Sequence of chain 1.C:
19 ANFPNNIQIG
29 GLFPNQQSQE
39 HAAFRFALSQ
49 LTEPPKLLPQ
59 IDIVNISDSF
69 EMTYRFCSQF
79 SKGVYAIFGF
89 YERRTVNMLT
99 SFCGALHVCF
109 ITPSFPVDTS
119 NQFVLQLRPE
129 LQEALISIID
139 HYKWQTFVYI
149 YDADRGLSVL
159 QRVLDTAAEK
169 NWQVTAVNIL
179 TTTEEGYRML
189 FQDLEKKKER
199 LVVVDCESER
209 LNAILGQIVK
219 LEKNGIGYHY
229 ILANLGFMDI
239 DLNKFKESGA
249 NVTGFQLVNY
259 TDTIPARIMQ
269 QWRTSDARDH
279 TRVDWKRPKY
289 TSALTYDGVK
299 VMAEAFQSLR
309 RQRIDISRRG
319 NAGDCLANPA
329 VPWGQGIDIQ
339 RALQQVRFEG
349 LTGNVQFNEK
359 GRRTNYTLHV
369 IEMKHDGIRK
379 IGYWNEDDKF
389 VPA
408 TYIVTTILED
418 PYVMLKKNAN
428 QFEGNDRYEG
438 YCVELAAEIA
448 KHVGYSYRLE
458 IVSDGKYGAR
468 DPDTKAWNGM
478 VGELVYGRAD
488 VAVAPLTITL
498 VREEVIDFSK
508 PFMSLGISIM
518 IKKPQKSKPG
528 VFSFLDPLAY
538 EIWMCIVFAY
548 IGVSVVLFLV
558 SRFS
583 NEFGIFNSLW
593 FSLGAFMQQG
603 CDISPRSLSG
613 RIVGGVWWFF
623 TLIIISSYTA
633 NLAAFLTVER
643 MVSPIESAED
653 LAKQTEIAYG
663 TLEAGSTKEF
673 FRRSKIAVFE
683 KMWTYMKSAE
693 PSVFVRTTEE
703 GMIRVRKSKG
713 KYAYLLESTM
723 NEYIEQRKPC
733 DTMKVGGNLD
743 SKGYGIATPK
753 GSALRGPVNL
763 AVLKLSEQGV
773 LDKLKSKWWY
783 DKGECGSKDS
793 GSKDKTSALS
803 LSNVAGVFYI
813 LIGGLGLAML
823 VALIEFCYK

Binding-site contacts:
Ligand atom OAA contacts residue THR494 of chain 1.C at 3.6 Å (h-bond).
Ligand atom FAF contacts residue ASP417 of chain 1.C at 3.6 Å.
Ligand atom FAG contacts residue GLU719 of chain 1.C at 3.0 Å.
Ligand atom CAO contacts residue SER668 of chain 1.C at 4.0 Å.
Ligand atom CAI contacts residue GLU719 of chain 1.C at 4.0 Å.
Ligand atom CAJ contacts residue TYR464 of chain 1.C at 3.2 Å (hydrophobic).
Ligand atom NAP contacts residue TYR464 of chain 1.C at 3.4 Å.
Ligand atom CAV contacts residue TYR464 of chain 1.C at 3.4 Å (hydrophobic).
Ligand atom FAH contacts residue ASP417 of chain 1.C at 2.4 Å.
Ligand atom FAH contacts residue TYR464 of chain 1.C at 3.6 Å.
Ligand atom NAP contacts residue THR494 of chain 1.C at 3.6 Å (h-bond).
Ligand atom OAD contacts residue SER668 of chain 1.C at 3.8 Å.
Ligand atom NAX contacts residue GLU719 of chain 1.C at 4.0 Å.
Ligand atom CAR contacts residue GLU719 of chain 1.C at 3.8 Å.
Ligand atom CAU contacts residue THR494 of chain 1.C at 4.2 Å.
Ligand atom FAF contacts residue TYR419 of chain 1.C at 3.9 Å.
Ligand atom OAC contacts residue TYR464 of chain 1.C at 4.0 Å.
Ligand atom CAS contacts residue TYR464 of chain 1.C at 3.6 Å (hydrophobic).
Ligand atom OAB contacts residue ARG499 of chain 1.C at 3.3 Å (salt-bridge).
Ligand atom CAM contacts residue GLU719 of chain 1.C at 3.3 Å.
Ligand atom CAZ contacts residue GLU719 of chain 1.C at 3.9 Å.
Ligand atom CAT contacts residue THR494 of chain 1.C at 3.6 Å.
Ligand atom CAZ contacts residue TYR746 of chain 1.C at 3.9 Å (hydrophobic).
Ligand atom CAT contacts residue TYR464 of chain 1.C at 3.6 Å (hydrophobic).
Ligand atom CAW contacts residue TYR464 of chain 1.C at 3.8 Å (hydrophobic).
Ligand atom CAU contacts residue TYR464 of chain 1.C at 4.0 Å (hydrophobic).
Ligand atom FAF contacts residue TYR464 of chain 1.C at 3.6 Å.
Ligand atom OAD contacts residue ALA666 of chain 1.C at 3.9 Å.
Ligand atom CAZ contacts residue TYR464 of chain 1.C at 3.8 Å (hydrophobic).
Ligand atom FAG contacts residue TYR746 of chain 1.C at 3.3 Å.
Ligand atom FAF contacts residue PRO492 of chain 1.C at 3.5 Å.
Ligand atom OAA contacts residue ARG499 of chain 1.C at 3.2 Å (salt-bridge).
Ligand atom OAD contacts residue GLY667 of chain 1.C at 3.3 Å.
Ligand atom NAP contacts residue PRO492 of chain 1.C at 3.9 Å.
Ligand atom OAA contacts residue TYR464 of chain 1.C at 3.8 Å.
Ligand atom CAS contacts residue GLU719 of chain 1.C at 3.8 Å.
Ligand atom CAV contacts residue THR494 of chain 1.C at 4.0 Å.
Ligand atom CAZ contacts residue ASP417 of chain 1.C at 3.5 Å.
Ligand atom FAF contacts residue TYR746 of chain 1.C at 3.5 Å.
Ligand atom CAJ contacts residue PRO492 of chain 1.C at 4.1 Å (hydrophobic).

The small molecule below binds the protein below.
Small molecule (SMILES): O=c1[nH]c2cc(C(F)(F)F)c(N3CCOCC3)cc2n(CP(=O)(O)O)c1=O